A small-molecule ligand and the protein it binds are described below.
Small molecule (SMILES): Cc1cc(C(=O)Nc2ccc(O)c(-c3cc(C(=O)O)ccn3)c2)no1

Sequence of chain 1.B:
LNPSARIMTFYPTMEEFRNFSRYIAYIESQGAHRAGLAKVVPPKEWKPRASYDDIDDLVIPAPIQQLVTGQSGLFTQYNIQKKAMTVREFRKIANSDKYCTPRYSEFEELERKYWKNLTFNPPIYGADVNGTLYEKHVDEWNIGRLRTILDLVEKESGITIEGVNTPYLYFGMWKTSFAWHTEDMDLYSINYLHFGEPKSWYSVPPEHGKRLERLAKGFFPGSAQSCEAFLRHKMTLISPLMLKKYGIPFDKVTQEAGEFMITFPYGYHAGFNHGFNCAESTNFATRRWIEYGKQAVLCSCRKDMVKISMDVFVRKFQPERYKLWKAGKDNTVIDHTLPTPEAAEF

Binding-site contacts:
Ligand atom C11 contacts residue MN1 of chain 1.M at 3.1 Å.
Ligand atom C6 contacts residue LYS263 of chain 1.B at 3.4 Å.
Ligand atom O1 contacts residue TYR154 of chain 1.B at 3.4 Å (h-bond).
Ligand atom O1 contacts residue LYS228 of chain 1.B at 2.8 Å (salt-bridge).
Ligand atom C7 contacts residue DMS1 of chain 1.T at 3.4 Å.
Ligand atom O4 contacts residue ASN108 of chain 1.B at 3.1 Å (h-bond).
Ligand atom O2 contacts residue GLU212 of chain 1.B at 2.6 Å (salt-bridge).
Ligand atom C16 contacts residue TYR154 of chain 1.B at 3.4 Å (hydrophobic).
Ligand atom C15 contacts residue MN1 of chain 1.M at 2.9 Å.
Ligand atom O contacts residue TYR154 of chain 1.B at 2.6 Å (h-bond).
Ligand atom C15 contacts residue TRP230 of chain 1.B at 3.7 Å (hydrophobic).
Ligand atom C14 contacts residue PHE207 of chain 1.B at 3.5 Å (hydrophobic).
Ligand atom O2 contacts residue MN1 of chain 1.M at 2.0 Å.
Ligand atom C5 contacts residue LYS263 of chain 1.B at 3.5 Å.
Ligand atom N1 contacts residue HIS298 of chain 1.B at 3.5 Å (h-bond).
Ligand atom C12 contacts residue PHE207 of chain 1.B at 3.7 Å (hydrophobic).
Ligand atom C9 contacts residue MN1 of chain 1.M at 3.3 Å.
Ligand atom C16 contacts residue PHE207 of chain 1.B at 3.4 Å (hydrophobic).
Ligand atom C15 contacts residue HIS298 of chain 1.B at 3.6 Å.
Ligand atom C9 contacts residue HIS210 of chain 1.B at 3.2 Å.
Ligand atom C contacts residue ASN108 of chain 1.B at 3.1 Å.
Ligand atom N1 contacts residue MN1 of chain 1.M at 2.1 Å.
Ligand atom O contacts residue PHE207 of chain 1.B at 3.7 Å.
Ligand atom C15 contacts residue PHE207 of chain 1.B at 3.7 Å (hydrophobic).
Ligand atom O1 contacts residue ASN220 of chain 1.B at 3.8 Å.
Ligand atom O1 contacts residue PHE207 of chain 1.B at 3.6 Å.
Ligand atom C4 contacts residue LYS263 of chain 1.B at 3.7 Å.
Ligand atom C13 contacts residue PHE207 of chain 1.B at 3.5 Å (hydrophobic).
Ligand atom N1 contacts residue HIS210 of chain 1.B at 3.0 Å (h-bond).
Ligand atom C14 contacts residue TRP230 of chain 1.B at 3.6 Å (hydrophobic).
Ligand atom C1 contacts residue ASN108 of chain 1.B at 3.6 Å.
Ligand atom O2 contacts residue DMS1 of chain 1.T at 3.2 Å.
Ligand atom C8 contacts residue HIS210 of chain 1.B at 3.2 Å.
Ligand atom C8 contacts residue DMS1 of chain 1.T at 3.3 Å.
Ligand atom N contacts residue LYS263 of chain 1.B at 3.5 Å.
Ligand atom O contacts residue TYR199 of chain 1.B at 3.8 Å.
Ligand atom O2 contacts residue HIS210 of chain 1.B at 3.2 Å (h-bond).
Ligand atom C8 contacts residue GLU212 of chain 1.B at 3.7 Å.
Ligand atom C8 contacts residue MN1 of chain 1.M at 2.9 Å.
Ligand atom C11 contacts residue HIS210 of chain 1.B at 3.5 Å.